The small molecule below binds the protein below.
Small molecule (SMILES): Nc1ncnc2c1ncn2[C@@H]1O[C@H](CO[P](=O)(O)C[P](=O)(O)OP(=O)(O)O)[C@@H](O)[C@H]1O

Sequence of chain 1.C:
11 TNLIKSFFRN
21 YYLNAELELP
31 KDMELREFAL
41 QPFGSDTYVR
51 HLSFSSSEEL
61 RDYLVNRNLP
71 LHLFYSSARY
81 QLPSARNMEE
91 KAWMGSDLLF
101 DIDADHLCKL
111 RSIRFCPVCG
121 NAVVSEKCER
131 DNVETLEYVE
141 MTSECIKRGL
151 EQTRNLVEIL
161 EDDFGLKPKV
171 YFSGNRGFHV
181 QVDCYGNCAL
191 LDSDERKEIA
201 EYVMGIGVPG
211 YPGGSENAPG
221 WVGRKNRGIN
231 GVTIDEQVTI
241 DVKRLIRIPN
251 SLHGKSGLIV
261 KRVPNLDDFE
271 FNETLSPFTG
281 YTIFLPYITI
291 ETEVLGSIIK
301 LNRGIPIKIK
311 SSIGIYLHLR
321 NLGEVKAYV

Binding-site contacts:
Ligand atom O2' contacts residue GLU90 of chain 1.C at 3.5 Å.
Ligand atom PB contacts residue MN1 of chain 1.P at 2.9 Å.
Ligand atom O2G contacts residue LYS73 of chain 1.F at 3.4 Å (salt-bridge).
Ligand atom O3B contacts residue ARG72 of chain 1.F at 3.7 Å.
Ligand atom N6 contacts residue GLU89 of chain 1.C at 2.7 Å (salt-bridge).
Ligand atom N6 contacts residue TRP115 of chain 1.F at 3.6 Å.
Ligand atom O1B contacts residue ASP70 of chain 1.F at 1.9 Å (salt-bridge).
Ligand atom PG contacts residue ASP70 of chain 1.F at 3.3 Å.
Ligand atom PA contacts residue MN1 of chain 1.P at 3.1 Å.
Ligand atom C2' contacts residue GLU90 of chain 1.C at 3.3 Å.
Ligand atom O3G contacts residue ASP70 of chain 1.F at 3.3 Å (salt-bridge).
Ligand atom PB contacts residue ARG74 of chain 1.F at 3.7 Å.
Ligand atom O3G contacts residue ARG72 of chain 1.F at 2.9 Å (salt-bridge).
Ligand atom C4 contacts residue ARG74 of chain 1.F at 3.5 Å.
Ligand atom O3B contacts residue LYS73 of chain 1.F at 3.7 Å.
Ligand atom O1A contacts residue ASP70 of chain 1.F at 3.3 Å (salt-bridge).
Ligand atom N1 contacts residue GLU89 of chain 1.C at 3.6 Å (salt-bridge).
Ligand atom O1B contacts residue MN1 of chain 1.P at 2.2 Å.
Ligand atom O2A contacts residue MN1 of chain 1.P at 3.5 Å.
Ligand atom C4' contacts residue ARG74 of chain 1.F at 3.6 Å.
Ligand atom PG contacts residue MN1 of chain 1.P at 3.3 Å.
Ligand atom O1B contacts residue ARG74 of chain 1.F at 2.8 Å (salt-bridge).
Ligand atom O4' contacts residue ARG74 of chain 1.F at 2.7 Å (salt-bridge).
Ligand atom O2B contacts residue LYS73 of chain 1.F at 3.2 Å.
Ligand atom N3 contacts residue ARG74 of chain 1.F at 3.3 Å.
Ligand atom O1G contacts residue ASP70 of chain 1.F at 3.2 Å (salt-bridge).
Ligand atom O1A contacts residue ARG74 of chain 1.F at 3.7 Å.
Ligand atom O1A contacts residue MN1 of chain 1.P at 2.1 Å.
Ligand atom O3G contacts residue GLN69 of chain 1.F at 2.8 Å (h-bond).
Ligand atom O2G contacts residue TYR103 of chain 1.F at 3.1 Å (h-bond).
Ligand atom O1B contacts residue SER71 of chain 1.F at 3.3 Å.
Ligand atom O1G contacts residue MN1 of chain 1.P at 2.3 Å.
Ligand atom C1' contacts residue ARG74 of chain 1.F at 3.3 Å.
Ligand atom C6 contacts residue GLU89 of chain 1.C at 3.2 Å.
Ligand atom N1 contacts residue LEU77 of chain 1.F at 3.3 Å.
Ligand atom O3B contacts residue ASP70 of chain 1.F at 2.9 Å (salt-bridge).
Ligand atom O3B contacts residue MN1 of chain 1.P at 3.3 Å.
Ligand atom O2B contacts residue ARG74 of chain 1.F at 3.5 Å (salt-bridge).
Ligand atom PB contacts residue ASP70 of chain 1.F at 2.9 Å.
Ligand atom C3A contacts residue MN1 of chain 1.P at 3.4 Å.

Sequence of chain 1.F:
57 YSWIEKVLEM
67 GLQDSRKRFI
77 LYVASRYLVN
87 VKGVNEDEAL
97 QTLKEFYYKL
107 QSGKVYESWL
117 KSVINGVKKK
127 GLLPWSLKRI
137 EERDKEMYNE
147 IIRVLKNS